Binding-site contacts:
Ligand atom C9 contacts residue LEU195 of chain 1.E at 4.0 Å (hydrophobic).
Ligand atom C10 contacts residue ARG134 of chain 1.E at 3.8 Å.
Ligand atom O4 contacts residue GLY226 of chain 1.E at 2.8 Å (h-bond).
Ligand atom O3 contacts residue GLY226 of chain 1.E at 2.9 Å (h-bond).
Ligand atom C11 contacts residue LEU195 of chain 1.E at 3.4 Å (hydrophobic).
Ligand atom O10 contacts residue ARG134 of chain 1.E at 3.2 Å (salt-bridge).
Ligand atom O1B contacts residue ALA138 of chain 1.E at 3.5 Å (h-bond).
Ligand atom O1B contacts residue THR137 of chain 1.E at 2.7 Å (h-bond).
Ligand atom C4 contacts residue GLY226 of chain 1.E at 3.0 Å.
Ligand atom O8 contacts residue TYR95 of chain 1.E at 2.7 Å (h-bond).
Ligand atom C8 contacts residue TYR95 of chain 1.E at 3.8 Å (hydrophobic).
Ligand atom C9 contacts residue TYR95 of chain 1.E at 3.8 Å (hydrophobic).
Ligand atom O7 contacts residue LEU195 of chain 1.E at 4.0 Å.
Ligand atom O9 contacts residue PRO187 of chain 1.E at 3.2 Å.
Ligand atom N5 contacts residue VAL136 of chain 1.E at 3.4 Å (h-bond).
Ligand atom C10 contacts residue LEU195 of chain 1.E at 3.8 Å (hydrophobic).
Ligand atom O10 contacts residue VAL156 of chain 1.E at 4.0 Å.
Ligand atom C3 contacts residue LYS223 of chain 1.E at 3.9 Å.
Ligand atom C5 contacts residue VAL136 of chain 1.E at 4.0 Å (hydrophobic).
Ligand atom O1A contacts residue ALA138 of chain 1.E at 3.0 Å (h-bond).
Ligand atom O9 contacts residue TYR95 of chain 1.E at 3.4 Å (h-bond).
Ligand atom C7 contacts residue TRP154 of chain 1.E at 3.9 Å (hydrophobic).
Ligand atom C4 contacts residue VAL136 of chain 1.E at 3.6 Å (hydrophobic).
Ligand atom O1B contacts residue GLN227 of chain 1.E at 3.4 Å (h-bond).
Ligand atom O2 contacts residue LYS223 of chain 1.E at 3.2 Å (salt-bridge).
Ligand atom C2 contacts residue LYS223 of chain 1.E at 3.8 Å.
Ligand atom C1 contacts residue THR137 of chain 1.E at 3.7 Å.
Ligand atom O9 contacts residue HIS184 of chain 1.E at 3.3 Å (h-bond).
Ligand atom C9 contacts residue HIS184 of chain 1.E at 3.4 Å.
Ligand atom O4 contacts residue VAL136 of chain 1.E at 3.8 Å.
Ligand atom C1 contacts residue ALA138 of chain 1.E at 3.6 Å (hydrophobic).
Ligand atom C3 contacts residue GLY226 of chain 1.E at 3.5 Å.
Ligand atom O8 contacts residue GLN227 of chain 1.E at 2.9 Å (h-bond).
Ligand atom O3 contacts residue LYS223 of chain 1.E at 2.8 Å (salt-bridge).
Ligand atom O1A contacts residue THR137 of chain 1.E at 4.0 Å.
Ligand atom O10 contacts residue LEU195 of chain 1.E at 3.8 Å.
Ligand atom C8 contacts residue GLN227 of chain 1.E at 3.9 Å.
Ligand atom O8 contacts residue HIS184 of chain 1.E at 4.0 Å.
Ligand atom O8 contacts residue TRP154 of chain 1.E at 3.7 Å.
Ligand atom O4 contacts residue GLN227 of chain 1.E at 4.0 Å.

A small-molecule ligand and the protein it binds are described below.
Small molecule (SMILES): CC(=O)N[C@H]1[C@H]([C@H](O)[C@H](O)CO)O[C@@](OC[C@H]2OC[C@H](O)[C@@H](O)[C@H]2O)(C(=O)O)C[C@@H]1O

Sequence of chain 1.E:
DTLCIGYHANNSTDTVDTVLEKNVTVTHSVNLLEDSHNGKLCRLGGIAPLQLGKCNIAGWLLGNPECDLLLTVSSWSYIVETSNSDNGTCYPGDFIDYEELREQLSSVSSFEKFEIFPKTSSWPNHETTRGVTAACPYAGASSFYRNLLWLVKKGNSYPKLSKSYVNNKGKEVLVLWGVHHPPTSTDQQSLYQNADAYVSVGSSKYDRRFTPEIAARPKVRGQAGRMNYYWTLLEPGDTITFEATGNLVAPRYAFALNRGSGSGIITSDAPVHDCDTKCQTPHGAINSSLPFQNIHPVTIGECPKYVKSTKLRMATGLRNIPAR